Sequence of chain 1.D:
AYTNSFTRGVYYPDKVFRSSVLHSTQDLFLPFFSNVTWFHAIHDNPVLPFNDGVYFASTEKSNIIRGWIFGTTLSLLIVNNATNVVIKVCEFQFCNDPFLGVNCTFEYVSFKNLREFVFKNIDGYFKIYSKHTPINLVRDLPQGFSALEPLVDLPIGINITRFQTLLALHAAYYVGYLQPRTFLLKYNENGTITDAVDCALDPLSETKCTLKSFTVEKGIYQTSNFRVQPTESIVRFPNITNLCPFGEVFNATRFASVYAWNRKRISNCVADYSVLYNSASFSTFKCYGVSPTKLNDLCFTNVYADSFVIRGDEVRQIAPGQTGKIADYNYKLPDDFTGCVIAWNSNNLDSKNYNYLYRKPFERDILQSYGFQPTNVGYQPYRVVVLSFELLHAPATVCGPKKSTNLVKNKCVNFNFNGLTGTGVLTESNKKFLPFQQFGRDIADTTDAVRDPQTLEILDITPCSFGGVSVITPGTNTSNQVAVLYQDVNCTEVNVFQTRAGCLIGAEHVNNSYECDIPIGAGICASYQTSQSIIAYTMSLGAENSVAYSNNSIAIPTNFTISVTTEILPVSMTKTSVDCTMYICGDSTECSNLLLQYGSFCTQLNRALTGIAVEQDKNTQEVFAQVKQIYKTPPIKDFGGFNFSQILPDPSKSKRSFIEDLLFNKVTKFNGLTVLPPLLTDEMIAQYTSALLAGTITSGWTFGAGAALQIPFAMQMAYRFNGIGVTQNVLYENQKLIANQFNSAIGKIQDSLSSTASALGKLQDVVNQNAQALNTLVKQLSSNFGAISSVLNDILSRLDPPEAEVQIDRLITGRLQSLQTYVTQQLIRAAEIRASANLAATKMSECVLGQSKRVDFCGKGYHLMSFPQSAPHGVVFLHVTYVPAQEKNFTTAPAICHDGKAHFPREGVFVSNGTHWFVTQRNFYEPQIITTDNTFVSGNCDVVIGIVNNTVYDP

Sequence of chain 1.E:
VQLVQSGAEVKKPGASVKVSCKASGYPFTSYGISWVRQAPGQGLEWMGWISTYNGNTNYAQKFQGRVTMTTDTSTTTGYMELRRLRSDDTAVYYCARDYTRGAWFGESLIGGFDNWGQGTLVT

A protein and the small-molecule ligand that binds it are described below.
Small molecule (SMILES): CC(=O)N[C@H]1[C@H](O[C@H]2[C@H](O)[C@@H](NC(C)=O)CO[C@@H]2CO[C@@H]2O[C@@H](C)[C@@H](O)[C@@H](O)[C@@H]2O)O[C@H](CO)[C@@H](O[C@@H]2O[C@H](CO[C@H]3O[C@H](CO)[C@@H](O)[C@H](O)[C@@H]3O)[C@@H](O)[C@H](O[C@H]3O[C@H](CO)[C@@H](O)[C@H](O)[C@@H]3O)[C@@H]2O)[C@@H]1O

Sequence of chain 1.F:
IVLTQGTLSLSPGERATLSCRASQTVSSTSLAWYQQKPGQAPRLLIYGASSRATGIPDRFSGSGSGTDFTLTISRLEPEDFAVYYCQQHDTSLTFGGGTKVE

Binding-site contacts:
Ligand atom C8 contacts residue GLY358 of chain 1.D at 4.2 Å.
Ligand atom O6 contacts residue THR57 of chain 1.F at 3.5 Å.
Ligand atom C6 contacts residue GLY112 of chain 1.E at 3.9 Å.
Ligand atom C7 contacts residue VAL386 of chain 1.D at 4.0 Å (hydrophobic).
Ligand atom C8 contacts residue THR57 of chain 1.F at 4.2 Å.
Ligand atom O3 contacts residue ARG98 of chain 1.E at 3.2 Å (salt-bridge).
Ligand atom C1 contacts residue TYR100 of chain 1.E at 4.2 Å (hydrophobic).
Ligand atom C6 contacts residue GLY58 of chain 1.F at 4.1 Å.
Ligand atom C2 contacts residue ASN362 of chain 1.D at 2.5 Å.
Ligand atom C6 contacts residue TYR50 of chain 1.F at 3.7 Å (hydrophobic).
Ligand atom C8 contacts residue LEU387 of chain 1.D at 3.4 Å (hydrophobic).
Ligand atom C5 contacts residue ASN362 of chain 1.D at 3.7 Å.
Ligand atom O3 contacts residue TYR32 of chain 1.E at 3.9 Å.
Ligand atom C8 contacts residue PHE361 of chain 1.D at 3.7 Å (hydrophobic).
Ligand atom O4 contacts residue ASP115 of chain 1.E at 3.1 Å.
Ligand atom O6 contacts residue VAL386 of chain 1.D at 4.2 Å.
Ligand atom C1 contacts residue THR57 of chain 1.F at 4.1 Å.
Ligand atom C8 contacts residue PHE357 of chain 1.D at 4.1 Å (hydrophobic).
Ligand atom N2 contacts residue THR57 of chain 1.F at 3.8 Å.
Ligand atom C8 contacts residue TYR50 of chain 1.F at 3.9 Å (hydrophobic).
Ligand atom O5 contacts residue TYR50 of chain 1.F at 4.2 Å.
Ligand atom O3 contacts residue VAL386 of chain 1.D at 3.1 Å.
Ligand atom O3 contacts residue ASP115 of chain 1.E at 3.9 Å.
Ligand atom O6 contacts residue GLY58 of chain 1.F at 3.1 Å (h-bond).
Ligand atom C7 contacts residue GLY358 of chain 1.D at 4.0 Å.
Ligand atom C3 contacts residue ASP115 of chain 1.E at 4.2 Å.
Ligand atom C7 contacts residue ASN362 of chain 1.D at 3.7 Å.
Ligand atom C8 contacts residue ARG55 of chain 1.F at 4.0 Å.
Ligand atom N2 contacts residue ASN362 of chain 1.D at 2.9 Å (h-bond).
Ligand atom C6 contacts residue TYR50 of chain 1.F at 3.8 Å (hydrophobic).
Ligand atom O7 contacts residue GLY358 of chain 1.D at 3.6 Å.
Ligand atom O3 contacts residue THR57 of chain 1.F at 4.2 Å.
Ligand atom C4 contacts residue ASP115 of chain 1.E at 3.3 Å.
Ligand atom C6 contacts residue ASP115 of chain 1.E at 3.7 Å.
Ligand atom O7 contacts residue VAL386 of chain 1.D at 4.0 Å.
Ligand atom C6 contacts residue LEU47 of chain 1.F at 4.2 Å (hydrophobic).
Ligand atom O7 contacts residue ASN362 of chain 1.D at 4.0 Å.
Ligand atom C1 contacts residue ASN362 of chain 1.D at 1.5 Å.
Ligand atom O5 contacts residue ASN362 of chain 1.D at 2.4 Å (h-bond).
Ligand atom C3 contacts residue ASN362 of chain 1.D at 3.9 Å.